Sequence of chain 1.H:
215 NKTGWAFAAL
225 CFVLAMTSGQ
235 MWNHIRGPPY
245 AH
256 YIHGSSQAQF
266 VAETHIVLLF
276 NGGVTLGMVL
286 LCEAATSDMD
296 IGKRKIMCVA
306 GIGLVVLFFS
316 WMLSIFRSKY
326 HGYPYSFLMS

Sequence of chain 1.A:
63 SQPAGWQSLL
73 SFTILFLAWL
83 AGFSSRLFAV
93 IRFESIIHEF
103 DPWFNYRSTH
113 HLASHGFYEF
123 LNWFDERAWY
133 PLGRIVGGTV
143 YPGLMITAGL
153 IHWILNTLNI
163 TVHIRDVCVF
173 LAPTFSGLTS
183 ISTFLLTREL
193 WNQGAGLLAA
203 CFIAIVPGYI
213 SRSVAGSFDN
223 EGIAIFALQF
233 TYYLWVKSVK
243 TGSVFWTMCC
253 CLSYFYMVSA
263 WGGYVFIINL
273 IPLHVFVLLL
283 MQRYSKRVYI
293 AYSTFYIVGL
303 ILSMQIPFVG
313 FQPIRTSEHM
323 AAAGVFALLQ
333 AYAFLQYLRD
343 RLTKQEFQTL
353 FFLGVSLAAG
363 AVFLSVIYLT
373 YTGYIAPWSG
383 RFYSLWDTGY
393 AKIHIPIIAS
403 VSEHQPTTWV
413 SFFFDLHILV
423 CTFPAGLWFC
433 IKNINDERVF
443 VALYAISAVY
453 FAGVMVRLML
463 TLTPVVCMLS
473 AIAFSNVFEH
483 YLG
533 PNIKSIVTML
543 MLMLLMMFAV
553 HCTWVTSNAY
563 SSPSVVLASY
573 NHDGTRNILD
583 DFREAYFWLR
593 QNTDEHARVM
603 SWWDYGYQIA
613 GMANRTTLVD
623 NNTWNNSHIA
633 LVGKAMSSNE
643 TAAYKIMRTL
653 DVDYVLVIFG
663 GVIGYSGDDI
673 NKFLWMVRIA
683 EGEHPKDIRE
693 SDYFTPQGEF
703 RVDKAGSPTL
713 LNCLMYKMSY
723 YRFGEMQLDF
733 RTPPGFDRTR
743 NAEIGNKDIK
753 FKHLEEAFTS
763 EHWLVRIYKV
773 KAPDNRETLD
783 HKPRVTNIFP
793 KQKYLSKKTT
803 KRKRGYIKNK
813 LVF

The small molecule below binds the protein below.
Small molecule (SMILES): CCCCCCCCCCCCCC(=O)O[C@H](COC(=O)CCCCCCCCCC)COP(=O)(O)OCC[N+](C)(C)C

Binding-site contacts:
Ligand atom O12 contacts residue ARG285 of chain 1.A at 4.1 Å.
Ligand atom C2D contacts residue PHE226 of chain 1.H at 4.0 Å (hydrophobic).
Ligand atom O22 contacts residue LYS216 of chain 1.H at 4.0 Å.
Ligand atom C25 contacts residue TRP219 of chain 1.H at 4.2 Å (hydrophobic).
Ligand atom O13 contacts residue ARG285 of chain 1.A at 4.1 Å.
Ligand atom C37 contacts residue VAL279 of chain 1.A at 3.8 Å (hydrophobic).
Ligand atom C2A contacts residue ILE448 of chain 1.A at 4.2 Å (hydrophobic).
Ligand atom C12 contacts residue ARG285 of chain 1.A at 4.0 Å.
Ligand atom C2A contacts residue ALA223 of chain 1.H at 4.0 Å (hydrophobic).
Ligand atom O21 contacts residue TRP219 of chain 1.H at 4.2 Å.
Ligand atom C3B contacts residue LEU445 of chain 1.A at 4.0 Å (hydrophobic).
Ligand atom C11 contacts residue ARG285 of chain 1.A at 3.5 Å.
Ligand atom C29 contacts residue ILE448 of chain 1.A at 3.4 Å (hydrophobic).
Ligand atom O31 contacts residue TRP219 of chain 1.H at 4.1 Å.
Ligand atom O12 contacts residue LYS216 of chain 1.H at 3.8 Å.
Ligand atom C26 contacts residue ALA444 of chain 1.A at 4.1 Å (hydrophobic).
Ligand atom C2A contacts residue TRP219 of chain 1.H at 3.8 Å (hydrophobic).
Ligand atom C14 contacts residue GLN284 of chain 1.A at 3.8 Å.
Ligand atom C33 contacts residue MET283 of chain 1.A at 4.0 Å (hydrophobic).
Ligand atom C27 contacts residue LEU445 of chain 1.A at 4.2 Å (hydrophobic).
Ligand atom C14 contacts residue MET283 of chain 1.A at 4.0 Å (hydrophobic).
Ligand atom O32 contacts residue LEU282 of chain 1.A at 3.9 Å.
Ligand atom C36 contacts residue TRP219 of chain 1.H at 3.8 Å (hydrophobic).
Ligand atom C26 contacts residue ILE433 of chain 1.A at 4.0 Å (hydrophobic).
Ligand atom C12 contacts residue MET283 of chain 1.A at 4.0 Å (hydrophobic).
Ligand atom C23 contacts residue TRP219 of chain 1.H at 4.0 Å (hydrophobic).
Ligand atom C28 contacts residue ALA223 of chain 1.H at 4.0 Å (hydrophobic).
Ligand atom C28 contacts residue ILE448 of chain 1.A at 3.6 Å (hydrophobic).
Ligand atom C27 contacts residue ILE448 of chain 1.A at 4.1 Å (hydrophobic).
Ligand atom C34 contacts residue TRP219 of chain 1.H at 4.2 Å (hydrophobic).
Ligand atom C38 contacts residue LEU445 of chain 1.A at 4.2 Å (hydrophobic).
Ligand atom O14 contacts residue MET283 of chain 1.A at 3.8 Å.
Ligand atom C35 contacts residue VAL279 of chain 1.A at 3.9 Å (hydrophobic).
Ligand atom P contacts residue ARG285 of chain 1.A at 3.7 Å.
Ligand atom C2C contacts residue ILE448 of chain 1.A at 4.1 Å (hydrophobic).
Ligand atom C21 contacts residue MET283 of chain 1.A at 4.2 Å (hydrophobic).
Ligand atom C22 contacts residue MET283 of chain 1.A at 3.5 Å (hydrophobic).
Ligand atom C39 contacts residue LEU445 of chain 1.A at 4.2 Å (hydrophobic).
Ligand atom O14 contacts residue ILE436 of chain 1.A at 4.1 Å.
Ligand atom O14 contacts residue ARG285 of chain 1.A at 2.5 Å (salt-bridge).